The small molecule below binds the protein below.
Small molecule (SMILES): CC(=O)N[C@@H]1[C@@H](O)[C@H](O)[C@@H](CO)O[C@H]1O

Binding-site contacts:
Ligand atom C1 contacts residue ASN460 of chain 1.C at 1.4 Å.
Ligand atom C1 contacts residue TRP3 of chain 1.C at 3.8 Å (hydrophobic).
Ligand atom O5 contacts residue TRP3 of chain 1.C at 3.9 Å.
Ligand atom C2 contacts residue TRP3 of chain 1.C at 4.0 Å (hydrophobic).
Ligand atom O5 contacts residue ASN460 of chain 1.C at 2.4 Å (h-bond).
Ligand atom C7 contacts residue TRP3 of chain 1.C at 3.8 Å (hydrophobic).
Ligand atom O7 contacts residue ASN460 of chain 1.C at 4.3 Å.
Ligand atom C8 contacts residue ASN97 of chain 1.G at 4.3 Å.
Ligand atom O7 contacts residue TRP3 of chain 1.C at 3.2 Å.
Ligand atom O6 contacts residue GLU458 of chain 1.C at 4.3 Å.
Ligand atom C7 contacts residue ASN460 of chain 1.C at 3.8 Å.
Ligand atom C5 contacts residue ASN460 of chain 1.C at 3.7 Å.
Ligand atom C3 contacts residue ASN460 of chain 1.C at 3.8 Å.
Ligand atom C2 contacts residue ASN460 of chain 1.C at 2.4 Å.
Ligand atom N2 contacts residue ASN460 of chain 1.C at 2.9 Å (h-bond).
Ligand atom N2 contacts residue TRP3 of chain 1.C at 4.2 Å.
Ligand atom C4 contacts residue ASN460 of chain 1.C at 4.2 Å.

Sequence of chain 1.C:
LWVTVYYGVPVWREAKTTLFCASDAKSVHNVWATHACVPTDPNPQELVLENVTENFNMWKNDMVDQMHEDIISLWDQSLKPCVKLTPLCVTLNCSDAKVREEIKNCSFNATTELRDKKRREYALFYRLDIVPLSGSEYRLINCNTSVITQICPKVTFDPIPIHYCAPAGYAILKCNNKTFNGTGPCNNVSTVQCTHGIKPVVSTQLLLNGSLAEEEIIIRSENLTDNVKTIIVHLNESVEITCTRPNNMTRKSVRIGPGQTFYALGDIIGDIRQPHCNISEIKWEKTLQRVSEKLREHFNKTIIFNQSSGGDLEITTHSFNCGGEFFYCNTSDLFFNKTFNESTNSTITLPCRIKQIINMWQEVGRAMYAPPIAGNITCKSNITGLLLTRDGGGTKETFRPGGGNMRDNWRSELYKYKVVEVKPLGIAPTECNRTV

Sequence of chain 1.G:
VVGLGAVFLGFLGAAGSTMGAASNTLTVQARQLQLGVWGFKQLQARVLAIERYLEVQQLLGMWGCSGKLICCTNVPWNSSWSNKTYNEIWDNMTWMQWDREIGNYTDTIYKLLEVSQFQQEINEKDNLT